Sequence of chain 20.C:
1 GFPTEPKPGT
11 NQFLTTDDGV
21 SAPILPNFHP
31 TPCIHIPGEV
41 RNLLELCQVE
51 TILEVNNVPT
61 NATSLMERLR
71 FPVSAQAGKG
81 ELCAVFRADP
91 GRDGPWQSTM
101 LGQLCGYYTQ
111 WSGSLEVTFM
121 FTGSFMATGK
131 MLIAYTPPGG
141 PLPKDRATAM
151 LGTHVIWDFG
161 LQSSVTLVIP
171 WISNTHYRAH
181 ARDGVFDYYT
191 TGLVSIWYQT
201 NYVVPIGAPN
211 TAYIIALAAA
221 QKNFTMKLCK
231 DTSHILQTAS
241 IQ

Sequence of chain 16.C:
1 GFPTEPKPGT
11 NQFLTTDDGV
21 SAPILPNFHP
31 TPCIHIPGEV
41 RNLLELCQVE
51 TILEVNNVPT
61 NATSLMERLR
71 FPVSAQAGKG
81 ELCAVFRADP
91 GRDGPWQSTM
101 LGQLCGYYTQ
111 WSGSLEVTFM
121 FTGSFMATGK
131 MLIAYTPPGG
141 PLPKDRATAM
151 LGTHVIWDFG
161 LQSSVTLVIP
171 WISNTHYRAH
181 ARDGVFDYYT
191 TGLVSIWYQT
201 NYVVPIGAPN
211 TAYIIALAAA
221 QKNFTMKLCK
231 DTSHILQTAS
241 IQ

Binding-site contacts:
Ligand atom C3B contacts residue TRP203 of chain 20.A at 3.1 Å (hydrophobic).
Ligand atom C5C contacts residue PHE135 of chain 20.A at 3.5 Å (hydrophobic).
Ligand atom C5A contacts residue ASN228 of chain 20.A at 4.0 Å.
Ligand atom C4A contacts residue THR114 of chain 20.A at 3.5 Å.
Ligand atom C5 contacts residue PHE233 of chain 20.A at 4.0 Å (hydrophobic).
Ligand atom N3A contacts residue THR114 of chain 20.A at 4.0 Å.
Ligand atom N2 contacts residue PHE233 of chain 20.A at 3.7 Å.
Ligand atom C5B contacts residue ILE111 of chain 20.A at 3.9 Å (hydrophobic).
Ligand atom C31 contacts residue ILE24 of chain 20.C at 3.6 Å (hydrophobic).
Ligand atom C2B contacts residue TRP203 of chain 20.A at 4.0 Å (hydrophobic).
Ligand atom C4B contacts residue ILE113 of chain 20.A at 4.0 Å (hydrophobic).
Ligand atom C4C contacts residue PHE135 of chain 20.A at 3.8 Å (hydrophobic).
Ligand atom C6B contacts residue ILE113 of chain 20.A at 4.0 Å (hydrophobic).
Ligand atom C5B contacts residue ASP112 of chain 20.A at 4.0 Å.
Ligand atom O1A contacts residue TRP203 of chain 20.A at 3.3 Å.
Ligand atom C5 contacts residue PHE155 of chain 20.A at 3.9 Å (hydrophobic).
Ligand atom C5A contacts residue ASP112 of chain 20.A at 4.0 Å.
Ligand atom C4A contacts residue ASP112 of chain 20.A at 2.6 Å.
Ligand atom C2A contacts residue ASP112 of chain 20.A at 3.8 Å.
Ligand atom N3A contacts residue ASP112 of chain 20.A at 2.5 Å (salt-bridge).
Ligand atom C4C contacts residue VAL192 of chain 20.A at 3.5 Å (hydrophobic).
Ligand atom C3B contacts residue ASN228 of chain 20.A at 4.0 Å.
Ligand atom C2C contacts residue VAL192 of chain 20.A at 3.7 Å (hydrophobic).
Ligand atom N3A contacts residue ILE113 of chain 20.A at 3.8 Å.
Ligand atom O1B contacts residue TYR201 of chain 20.A at 3.4 Å.
Ligand atom N2 contacts residue PHE155 of chain 20.A at 3.5 Å.
Ligand atom C6C contacts residue TYR201 of chain 20.A at 3.9 Å (hydrophobic).
Ligand atom C4B contacts residue TRP203 of chain 20.A at 3.5 Å (hydrophobic).
Ligand atom C31 contacts residue VAL179 of chain 20.A at 3.3 Å (hydrophobic).
Ligand atom C5C contacts residue ILE111 of chain 20.A at 3.8 Å (hydrophobic).
Ligand atom O1 contacts residue PHE155 of chain 20.A at 3.4 Å.
Ligand atom O1A contacts residue ASN228 of chain 20.A at 3.7 Å.
Ligand atom C2B contacts residue TYR201 of chain 20.A at 3.5 Å (hydrophobic).
Ligand atom O1 contacts residue PHE233 of chain 20.A at 3.1 Å.
Ligand atom C3C contacts residue PHE135 of chain 20.A at 3.8 Å (hydrophobic).
Ligand atom C4 contacts residue ILE24 of chain 20.C at 4.0 Å (hydrophobic).
Ligand atom C2A contacts residue TRP203 of chain 20.A at 3.6 Å (hydrophobic).
Ligand atom C5B contacts residue ILE113 of chain 20.A at 3.5 Å (hydrophobic).
Ligand atom C31 contacts residue PRO177 of chain 20.A at 3.9 Å (hydrophobic).
Ligand atom C2C contacts residue PHE155 of chain 20.A at 3.9 Å (hydrophobic).

Sequence of chain 20.A:
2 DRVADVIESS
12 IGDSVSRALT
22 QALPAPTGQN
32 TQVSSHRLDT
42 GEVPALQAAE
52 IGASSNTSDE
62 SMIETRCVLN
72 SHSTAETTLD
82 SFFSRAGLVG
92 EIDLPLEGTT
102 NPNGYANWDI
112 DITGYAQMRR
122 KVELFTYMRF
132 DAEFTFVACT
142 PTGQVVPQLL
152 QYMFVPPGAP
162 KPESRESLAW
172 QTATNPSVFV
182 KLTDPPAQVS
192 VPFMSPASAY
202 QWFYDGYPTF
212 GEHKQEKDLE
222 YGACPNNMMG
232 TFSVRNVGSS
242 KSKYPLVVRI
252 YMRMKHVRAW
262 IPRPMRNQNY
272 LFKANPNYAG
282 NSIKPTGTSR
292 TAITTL

This protein binds this small molecule.
Small molecule (SMILES): Cc1cc(CCCCCCCOc2ccc(C3=NCCO3)cc2)on1